Sequence of chain 9.A:
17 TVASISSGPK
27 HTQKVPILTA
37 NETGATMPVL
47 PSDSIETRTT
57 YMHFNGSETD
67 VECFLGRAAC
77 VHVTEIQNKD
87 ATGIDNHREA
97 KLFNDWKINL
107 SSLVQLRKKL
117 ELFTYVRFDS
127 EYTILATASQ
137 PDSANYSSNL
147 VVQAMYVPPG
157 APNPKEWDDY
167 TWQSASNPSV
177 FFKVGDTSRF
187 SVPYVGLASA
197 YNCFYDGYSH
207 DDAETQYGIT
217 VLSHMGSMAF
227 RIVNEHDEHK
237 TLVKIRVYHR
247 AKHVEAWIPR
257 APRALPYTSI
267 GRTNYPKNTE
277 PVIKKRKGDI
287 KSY

A small-molecule ligand and the protein it binds are described below.
Small molecule (SMILES): Cc1cc(CCCCCCCOc2ccc(C3=N[C@@H](C)CO3)cc2)on1

Sequence of chain 9.C:
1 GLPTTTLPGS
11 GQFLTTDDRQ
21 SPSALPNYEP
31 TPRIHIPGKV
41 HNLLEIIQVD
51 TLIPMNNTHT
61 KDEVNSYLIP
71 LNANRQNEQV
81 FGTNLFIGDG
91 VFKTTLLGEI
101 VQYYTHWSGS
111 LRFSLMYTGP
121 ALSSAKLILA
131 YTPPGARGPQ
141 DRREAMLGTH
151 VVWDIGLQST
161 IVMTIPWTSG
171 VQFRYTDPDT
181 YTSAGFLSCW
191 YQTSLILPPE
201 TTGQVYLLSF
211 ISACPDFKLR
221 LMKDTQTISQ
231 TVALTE

Binding-site contacts:
Ligand atom C4C contacts residue TYR152 of chain 9.A at 3.8 Å (hydrophobic).
Ligand atom C4A contacts residue ASN198 of chain 9.A at 3.9 Å.
Ligand atom C3 contacts residue PRO174 of chain 9.A at 3.8 Å (hydrophobic).
Ligand atom C5B contacts residue TYR197 of chain 9.A at 3.8 Å (hydrophobic).
Ligand atom C31 contacts residue SER175 of chain 9.A at 3.6 Å.
Ligand atom C7C contacts residue TYR128 of chain 9.A at 3.6 Å (hydrophobic).
Ligand atom C4 contacts residue TYR152 of chain 9.A at 3.9 Å (hydrophobic).
Ligand atom C4 contacts residue PHE186 of chain 9.A at 3.6 Å (hydrophobic).
Ligand atom C4C contacts residue ILE104 of chain 9.A at 3.9 Å (hydrophobic).
Ligand atom C4B contacts residue LEU106 of chain 9.A at 4.0 Å (hydrophobic).
Ligand atom O1 contacts residue TYR152 of chain 9.A at 3.9 Å.
Ligand atom C2C contacts residue TYR152 of chain 9.A at 4.0 Å (hydrophobic).
Ligand atom C31 contacts residue PRO174 of chain 9.A at 3.4 Å (hydrophobic).
Ligand atom O1 contacts residue VAL188 of chain 9.A at 3.8 Å.
Ligand atom C3C contacts residue TYR128 of chain 9.A at 3.9 Å (hydrophobic).
Ligand atom N2 contacts residue PRO174 of chain 9.A at 3.9 Å.
Ligand atom C5B contacts residue LEU106 of chain 9.A at 3.8 Å (hydrophobic).
Ligand atom O1 contacts residue ALA24 of chain 9.C at 3.6 Å.
Ligand atom C1C contacts residue TYR152 of chain 9.A at 4.0 Å (hydrophobic).
Ligand atom C31 contacts residue VAL176 of chain 9.A at 3.3 Å (hydrophobic).
Ligand atom C31 contacts residue ALA150 of chain 9.A at 3.1 Å (hydrophobic).
Ligand atom N2 contacts residue ALA24 of chain 9.C at 3.4 Å.
Ligand atom CM1 contacts residue SER107 of chain 9.A at 3.9 Å.
Ligand atom C3 contacts residue PHE186 of chain 9.A at 3.8 Å (hydrophobic).
Ligand atom C6B contacts residue LEU106 of chain 9.A at 4.0 Å (hydrophobic).
Ligand atom O1 contacts residue PHE186 of chain 9.A at 3.5 Å.
Ligand atom C5C contacts residue TYR128 of chain 9.A at 3.5 Å (hydrophobic).
Ligand atom C3C contacts residue VAL188 of chain 9.A at 3.3 Å (hydrophobic).
Ligand atom C5 contacts residue TYR152 of chain 9.A at 3.8 Å (hydrophobic).
Ligand atom N2 contacts residue PHE186 of chain 9.A at 3.7 Å.
Ligand atom C4 contacts residue MET224 of chain 9.A at 3.8 Å (hydrophobic).
Ligand atom C5C contacts residue ILE104 of chain 9.A at 3.8 Å (hydrophobic).
Ligand atom C5 contacts residue PHE186 of chain 9.A at 3.5 Å (hydrophobic).
Ligand atom C2C contacts residue VAL188 of chain 9.A at 3.2 Å (hydrophobic).
Ligand atom C7C contacts residue TYR197 of chain 9.A at 3.8 Å (hydrophobic).
Ligand atom C6C contacts residue VAL191 of chain 9.A at 3.2 Å (hydrophobic).
Ligand atom O1B contacts residue ILE104 of chain 9.A at 3.9 Å.
Ligand atom C7C contacts residue VAL191 of chain 9.A at 4.0 Å (hydrophobic).
Ligand atom C6B contacts residue TYR197 of chain 9.A at 3.7 Å (hydrophobic).
Ligand atom O1B contacts residue TYR128 of chain 9.A at 3.9 Å.